Binding-site contacts:
Ligand atom C5 contacts residue THR406 of chain 1.K at 4.4 Å.
Ligand atom C3 contacts residue HIS322 of chain 1.K at 4.2 Å.
Ligand atom O5 contacts residue SER404 of chain 1.K at 4.1 Å.
Ligand atom C1 contacts residue HIS322 of chain 1.K at 4.0 Å.
Ligand atom O5 contacts residue THR406 of chain 1.K at 3.7 Å.
Ligand atom C8 contacts residue ASN324 of chain 1.K at 3.6 Å.
Ligand atom O7 contacts residue ARG435 of chain 1.K at 4.4 Å.
Ligand atom C2 contacts residue ASN324 of chain 1.K at 2.5 Å.
Ligand atom C7 contacts residue THR290 of chain 1.K at 4.1 Å.
Ligand atom N2 contacts residue HIS322 of chain 1.K at 4.0 Å.
Ligand atom O7 contacts residue THR290 of chain 1.K at 4.0 Å.
Ligand atom C8 contacts residue ASN288 of chain 1.K at 3.1 Å.
Ligand atom O6 contacts residue THR406 of chain 1.K at 3.6 Å.
Ligand atom C8 contacts residue HIS322 of chain 1.K at 3.9 Å.
Ligand atom C3 contacts residue ASN324 of chain 1.K at 3.9 Å.
Ligand atom C1 contacts residue THR406 of chain 1.K at 4.2 Å.
Ligand atom C4 contacts residue ASN324 of chain 1.K at 4.3 Å.
Ligand atom O5 contacts residue ASN324 of chain 1.K at 2.5 Å (h-bond).
Ligand atom C7 contacts residue ASN324 of chain 1.K at 3.6 Å.
Ligand atom C7 contacts residue HIS322 of chain 1.K at 4.1 Å.
Ligand atom C2 contacts residue HIS322 of chain 1.K at 4.3 Å.
Ligand atom C8 contacts residue THR290 of chain 1.K at 3.8 Å.
Ligand atom N2 contacts residue ASN324 of chain 1.K at 3.0 Å (h-bond).
Ligand atom C5 contacts residue ASN324 of chain 1.K at 3.8 Å.
Ligand atom C1 contacts residue ASN324 of chain 1.K at 1.5 Å.

The small molecule below binds the protein below.
Small molecule (SMILES): CC(=O)N[C@H]1[C@H](O[C@H]2[C@H](O)[C@@H](NC(C)=O)CO[C@@H]2CO)O[C@H](CO)[C@@H](O)[C@@H]1O

Sequence of chain 1.K:
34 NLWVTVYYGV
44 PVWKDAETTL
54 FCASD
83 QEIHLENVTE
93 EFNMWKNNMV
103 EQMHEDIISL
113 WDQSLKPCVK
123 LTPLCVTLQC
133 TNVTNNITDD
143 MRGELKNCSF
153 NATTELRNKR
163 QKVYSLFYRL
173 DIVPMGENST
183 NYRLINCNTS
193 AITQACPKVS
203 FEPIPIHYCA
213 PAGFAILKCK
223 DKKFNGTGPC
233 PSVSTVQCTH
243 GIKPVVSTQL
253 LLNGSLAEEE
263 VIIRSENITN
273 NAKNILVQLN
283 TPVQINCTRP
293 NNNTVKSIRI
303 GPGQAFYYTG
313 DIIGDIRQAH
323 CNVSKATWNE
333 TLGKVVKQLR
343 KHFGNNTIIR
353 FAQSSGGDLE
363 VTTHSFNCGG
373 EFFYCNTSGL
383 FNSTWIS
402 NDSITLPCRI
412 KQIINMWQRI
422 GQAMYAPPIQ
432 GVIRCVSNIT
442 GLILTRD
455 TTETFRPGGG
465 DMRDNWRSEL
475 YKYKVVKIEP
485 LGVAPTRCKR